Binding-site contacts:
Ligand atom C1 contacts residue LEU139 of chain 1.A at 3.6 Å (hydrophobic).
Ligand atom C19 contacts residue LEU84 of chain 1.A at 3.7 Å (hydrophobic).
Ligand atom N6 contacts residue PHE151 of chain 1.A at 3.2 Å.
Ligand atom C29 contacts residue GLU57 of chain 1.A at 3.1 Å.
Ligand atom C7 contacts residue VAL23 of chain 1.A at 3.5 Å (hydrophobic).
Ligand atom C22 contacts residue LEU72 of chain 1.A at 3.4 Å (hydrophobic).
Ligand atom C13 contacts residue LEU86 of chain 1.A at 3.5 Å (hydrophobic).
Ligand atom C8 contacts residue LYS17 of chain 1.A at 3.5 Å.
Ligand atom C21 contacts residue VAL58 of chain 1.A at 3.7 Å (hydrophobic).
Ligand atom C25 contacts residue PHE151 of chain 1.A at 3.7 Å (hydrophobic).
Ligand atom C24 contacts residue LEU54 of chain 1.A at 3.5 Å (hydrophobic).
Ligand atom C7 contacts residue LEU15 of chain 1.A at 3.3 Å (hydrophobic).
Ligand atom C15 contacts residue ALA149 of chain 1.A at 3.2 Å (hydrophobic).
Ligand atom C16 contacts residue ALA149 of chain 1.A at 3.6 Å (hydrophobic).
Ligand atom C23 contacts residue GLN61 of chain 1.A at 3.6 Å.
Ligand atom C1 contacts residue ALA89 of chain 1.A at 3.5 Å (hydrophobic).
Ligand atom C4 contacts residue ALA89 of chain 1.A at 3.5 Å (hydrophobic).
Ligand atom C10 contacts residue ALA89 of chain 1.A at 3.4 Å (hydrophobic).
Ligand atom C29 contacts residue PHE151 of chain 1.A at 3.6 Å (hydrophobic).
Ligand atom C25 contacts residue LEU40 of chain 1.A at 3.6 Å (hydrophobic).
Ligand atom N2 contacts residue TYR88 of chain 1.A at 3.6 Å.
Ligand atom C4 contacts residue GLU87 of chain 1.A at 3.6 Å.
Ligand atom C8 contacts residue VAL23 of chain 1.A at 3.5 Å (hydrophobic).
Ligand atom C23 contacts residue LEU84 of chain 1.A at 3.8 Å (hydrophobic).
Ligand atom C20 contacts residue LEU54 of chain 1.A at 3.8 Å (hydrophobic).
Ligand atom C6 contacts residue LEU15 of chain 1.A at 3.2 Å (hydrophobic).
Ligand atom C28 contacts residue GLU57 of chain 1.A at 3.4 Å.
Ligand atom C22 contacts residue GLN61 of chain 1.A at 3.2 Å.
Ligand atom N4 contacts residue LEU139 of chain 1.A at 3.7 Å.
Ligand atom C6 contacts residue VAL23 of chain 1.A at 3.6 Å (hydrophobic).
Ligand atom C25 contacts residue LEU54 of chain 1.A at 3.5 Å (hydrophobic).
Ligand atom C26 contacts residue PHE20 of chain 1.A at 3.6 Å (hydrophobic).
Ligand atom C26 contacts residue LEU54 of chain 1.A at 3.8 Å (hydrophobic).
Ligand atom C18 contacts residue LEU84 of chain 1.A at 3.7 Å (hydrophobic).
Ligand atom C24 contacts residue PHE151 of chain 1.A at 3.3 Å (hydrophobic).
Ligand atom N4 contacts residue ALA89 of chain 1.A at 2.5 Å (h-bond).
Ligand atom O1 contacts residue LEU139 of chain 1.A at 3.6 Å.
Ligand atom C19 contacts residue PHE151 of chain 1.A at 3.7 Å (hydrophobic).
Ligand atom N2 contacts residue ALA89 of chain 1.A at 2.9 Å (h-bond).
Ligand atom N4 contacts residue TYR88 of chain 1.A at 3.7 Å.

A small-molecule ligand and the protein it binds are described below.
Small molecule (SMILES): C=Nc1ncc(F)c(-c2cccnc2Oc2ccc(NC(=O)c3ccccc3Nc3ccccc3)cc2)n1

Sequence of chain 1.A:
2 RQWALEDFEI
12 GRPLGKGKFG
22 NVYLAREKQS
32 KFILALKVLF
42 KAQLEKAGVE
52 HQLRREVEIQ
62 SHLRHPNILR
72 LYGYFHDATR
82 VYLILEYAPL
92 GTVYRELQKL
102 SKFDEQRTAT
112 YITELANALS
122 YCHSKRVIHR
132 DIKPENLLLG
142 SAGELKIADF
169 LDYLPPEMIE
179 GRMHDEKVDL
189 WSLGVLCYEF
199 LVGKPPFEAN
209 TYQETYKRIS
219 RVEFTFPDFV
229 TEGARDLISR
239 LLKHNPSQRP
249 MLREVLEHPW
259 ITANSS